Sequence of chain 1.A:
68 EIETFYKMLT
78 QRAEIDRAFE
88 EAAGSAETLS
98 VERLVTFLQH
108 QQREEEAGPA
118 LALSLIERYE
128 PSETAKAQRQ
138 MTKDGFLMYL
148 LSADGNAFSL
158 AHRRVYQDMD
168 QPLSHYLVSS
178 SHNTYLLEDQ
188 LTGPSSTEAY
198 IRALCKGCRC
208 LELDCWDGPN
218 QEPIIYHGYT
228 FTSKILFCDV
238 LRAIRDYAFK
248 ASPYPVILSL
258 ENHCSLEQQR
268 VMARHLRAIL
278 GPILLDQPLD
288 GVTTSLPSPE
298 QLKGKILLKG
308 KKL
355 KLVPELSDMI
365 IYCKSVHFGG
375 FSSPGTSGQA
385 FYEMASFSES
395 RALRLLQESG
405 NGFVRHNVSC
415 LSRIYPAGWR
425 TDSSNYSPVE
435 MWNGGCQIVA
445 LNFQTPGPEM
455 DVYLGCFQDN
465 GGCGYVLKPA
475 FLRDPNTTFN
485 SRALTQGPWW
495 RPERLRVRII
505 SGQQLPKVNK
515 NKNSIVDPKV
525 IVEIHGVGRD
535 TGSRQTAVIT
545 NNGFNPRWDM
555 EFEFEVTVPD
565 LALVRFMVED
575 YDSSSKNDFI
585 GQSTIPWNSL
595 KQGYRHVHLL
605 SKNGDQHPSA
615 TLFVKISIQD

Binding-site contacts:
Ligand atom O41 contacts residue SER390 of chain 1.A at 3.5 Å (h-bond).
Ligand atom P4 contacts residue LYS306 of chain 1.A at 3.8 Å.
Ligand atom O3 contacts residue GLU209 of chain 1.A at 2.6 Å (salt-bridge).
Ligand atom O2 contacts residue CA1 of chain 1.C at 2.4 Å.
Ligand atom C3 contacts residue GLU209 of chain 1.A at 3.5 Å.
Ligand atom O4 contacts residue ARG417 of chain 1.A at 3.1 Å (salt-bridge).
Ligand atom C2 contacts residue GLU209 of chain 1.A at 3.8 Å.
Ligand atom O3 contacts residue TYR419 of chain 1.A at 3.8 Å.
Ligand atom O11 contacts residue HIS224 of chain 1.A at 3.3 Å (h-bond).
Ligand atom C2 contacts residue CA1 of chain 1.C at 3.7 Å.
Ligand atom C5 contacts residue TYR419 of chain 1.A at 4.0 Å (hydrophobic).
Ligand atom O42 contacts residue LYS306 of chain 1.A at 2.9 Å (salt-bridge).
Ligand atom O4 contacts residue TYR419 of chain 1.A at 3.7 Å.
Ligand atom C4 contacts residue GLU258 of chain 1.A at 3.7 Å.
Ligand atom O43 contacts residue LYS306 of chain 1.A at 3.6 Å (salt-bridge).
Ligand atom C3 contacts residue TYR419 of chain 1.A at 3.5 Å (hydrophobic).
Ligand atom O11 contacts residue ASN180 of chain 1.A at 2.9 Å (h-bond).
Ligand atom O2 contacts residue GLU258 of chain 1.A at 2.9 Å (salt-bridge).
Ligand atom O12 contacts residue HIS179 of chain 1.A at 3.5 Å (h-bond).
Ligand atom C3 contacts residue ARG417 of chain 1.A at 3.5 Å.
Ligand atom P1 contacts residue HIS224 of chain 1.A at 3.9 Å.
Ligand atom O11 contacts residue HIS179 of chain 1.A at 3.3 Å (h-bond).
Ligand atom C2 contacts residue HIS179 of chain 1.A at 3.7 Å.
Ligand atom O3 contacts residue HIS179 of chain 1.A at 3.6 Å.
Ligand atom O13 contacts residue HIS224 of chain 1.A at 3.1 Å (h-bond).
Ligand atom O42 contacts residue SER390 of chain 1.A at 2.6 Å (h-bond).
Ligand atom P4 contacts residue ARG417 of chain 1.A at 3.6 Å.
Ligand atom O2 contacts residue ASN180 of chain 1.A at 3.4 Å (h-bond).
Ligand atom C1 contacts residue TYR419 of chain 1.A at 3.7 Å (hydrophobic).
Ligand atom O5 contacts residue GLU258 of chain 1.A at 3.8 Å.
Ligand atom C4 contacts residue GLU209 of chain 1.A at 3.7 Å.
Ligand atom C6 contacts residue GLU258 of chain 1.A at 3.6 Å.
Ligand atom O11 contacts residue CA1 of chain 1.C at 3.7 Å.
Ligand atom O2 contacts residue GLU209 of chain 1.A at 3.0 Å (salt-bridge).
Ligand atom P4 contacts residue SER390 of chain 1.A at 3.6 Å.
Ligand atom C2 contacts residue TYR419 of chain 1.A at 3.8 Å (hydrophobic).
Ligand atom O2 contacts residue HIS179 of chain 1.A at 3.9 Å.
Ligand atom O3 contacts residue ARG417 of chain 1.A at 2.7 Å (salt-bridge).
Ligand atom C4 contacts residue ARG417 of chain 1.A at 3.8 Å.
Ligand atom O42 contacts residue ARG417 of chain 1.A at 3.0 Å (salt-bridge).

A protein and the small-molecule ligand that binds it are described below.
Small molecule (SMILES): O=P(O)(O)O[C@@H]1[C@H](O)[C@H](O)[C@@H](OP(=O)(O)O)[C@H](OP(=O)(O)O)[C@H]1O